Binding-site contacts:
Ligand atom C6 contacts residue HIS102 of chain 1.B at 3.5 Å.
Ligand atom O13 contacts residue R521 of chain 1.F at 0.5 Å (h-bond).
Ligand atom O4 contacts residue SER71 of chain 1.A at 2.8 Å (h-bond).
Ligand atom O13 contacts residue GLU75 of chain 1.A at 3.2 Å (salt-bridge).
Ligand atom C2 contacts residue GLU75 of chain 1.A at 3.0 Å.
Ligand atom O12 contacts residue ARG141 of chain 1.B at 2.9 Å (salt-bridge).
Ligand atom O1 contacts residue GLY74 of chain 1.A at 2.5 Å (h-bond).
Ligand atom C5 contacts residue ASP11 of chain 1.A at 3.5 Å.
Ligand atom C6 contacts residue R521 of chain 1.F at 0.5 Å.
Ligand atom O1 contacts residue SER71 of chain 1.A at 2.9 Å (h-bond).
Ligand atom P9 contacts residue R521 of chain 1.F at 0.6 Å.
Ligand atom O11 contacts residue ARG137 of chain 1.B at 3.1 Å (salt-bridge).
Ligand atom O1 contacts residue ASN103 of chain 1.B at 3.2 Å (h-bond).
Ligand atom O11 contacts residue R521 of chain 1.F at 0.7 Å (h-bond).
Ligand atom C5 contacts residue R521 of chain 1.F at 0.5 Å.
Ligand atom O1 contacts residue R521 of chain 1.F at 0.7 Å (h-bond).
Ligand atom O13 contacts residue ASP11 of chain 1.A at 2.6 Å (salt-bridge).
Ligand atom O1 contacts residue GLU75 of chain 1.A at 2.8 Å (salt-bridge).
Ligand atom O14 contacts residue R521 of chain 1.F at 0.4 Å (h-bond).
Ligand atom O12 contacts residue ARG137 of chain 1.B at 2.9 Å (salt-bridge).
Ligand atom C2 contacts residue GLY74 of chain 1.A at 3.6 Å.
Ligand atom O13 contacts residue GLY70 of chain 1.A at 3.0 Å (h-bond).
Ligand atom C7 contacts residue R521 of chain 1.F at 0.4 Å.
Ligand atom O1 contacts residue ASN73 of chain 1.A at 3.4 Å (h-bond).
Ligand atom O12 contacts residue R521 of chain 1.F at 0.7 Å (h-bond).
Ligand atom C2 contacts residue ASN103 of chain 1.B at 3.5 Å.
Ligand atom O8 contacts residue R521 of chain 1.F at 0.6 Å (h-bond).
Ligand atom O10 contacts residue HIS12 of chain 1.A at 2.8 Å (h-bond).
Ligand atom O4 contacts residue GLY70 of chain 1.A at 2.9 Å (h-bond).
Ligand atom O8 contacts residue ARG113 of chain 1.A at 3.4 Å (salt-bridge).
Ligand atom C3 contacts residue R521 of chain 1.F at 0.5 Å.
Ligand atom O4 contacts residue GLU75 of chain 1.A at 3.1 Å (salt-bridge).
Ligand atom O14 contacts residue HIS102 of chain 1.B at 2.7 Å (h-bond).
Ligand atom O8 contacts residue HIS102 of chain 1.B at 3.4 Å.
Ligand atom O10 contacts residue ARG113 of chain 1.A at 2.7 Å (salt-bridge).
Ligand atom C2 contacts residue R521 of chain 1.F at 0.5 Å.
Ligand atom C5 contacts residue GLU75 of chain 1.A at 3.3 Å.
Ligand atom O10 contacts residue R521 of chain 1.F at 0.6 Å (h-bond).
Ligand atom C3 contacts residue GLU75 of chain 1.A at 3.0 Å.
Ligand atom O4 contacts residue R521 of chain 1.F at 1.0 Å (h-bond).

Sequence of chain 1.B:
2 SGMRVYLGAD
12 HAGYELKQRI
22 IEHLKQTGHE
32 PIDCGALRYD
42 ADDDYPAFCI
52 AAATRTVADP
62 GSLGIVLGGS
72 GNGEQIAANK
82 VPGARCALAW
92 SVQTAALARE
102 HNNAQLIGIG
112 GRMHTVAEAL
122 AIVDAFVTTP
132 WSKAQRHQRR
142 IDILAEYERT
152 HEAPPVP

This protein binds this small molecule.
Small molecule (SMILES): O=C(CO)[C@H](O)[C@H](O)COP(=O)(O)O

Sequence of chain 1.A:
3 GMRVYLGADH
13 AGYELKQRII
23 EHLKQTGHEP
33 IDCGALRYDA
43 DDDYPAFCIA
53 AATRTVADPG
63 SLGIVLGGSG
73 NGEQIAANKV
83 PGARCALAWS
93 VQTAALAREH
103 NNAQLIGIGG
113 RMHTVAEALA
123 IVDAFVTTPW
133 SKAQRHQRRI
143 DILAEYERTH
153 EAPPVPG